The small molecule below binds the protein below.
Small molecule (SMILES): O=C(O)[C@@](O)(COP(=O)(O)O)[C@H](O)[C@H](O)COP(=O)(O)O

Sequence of chain 2.C:
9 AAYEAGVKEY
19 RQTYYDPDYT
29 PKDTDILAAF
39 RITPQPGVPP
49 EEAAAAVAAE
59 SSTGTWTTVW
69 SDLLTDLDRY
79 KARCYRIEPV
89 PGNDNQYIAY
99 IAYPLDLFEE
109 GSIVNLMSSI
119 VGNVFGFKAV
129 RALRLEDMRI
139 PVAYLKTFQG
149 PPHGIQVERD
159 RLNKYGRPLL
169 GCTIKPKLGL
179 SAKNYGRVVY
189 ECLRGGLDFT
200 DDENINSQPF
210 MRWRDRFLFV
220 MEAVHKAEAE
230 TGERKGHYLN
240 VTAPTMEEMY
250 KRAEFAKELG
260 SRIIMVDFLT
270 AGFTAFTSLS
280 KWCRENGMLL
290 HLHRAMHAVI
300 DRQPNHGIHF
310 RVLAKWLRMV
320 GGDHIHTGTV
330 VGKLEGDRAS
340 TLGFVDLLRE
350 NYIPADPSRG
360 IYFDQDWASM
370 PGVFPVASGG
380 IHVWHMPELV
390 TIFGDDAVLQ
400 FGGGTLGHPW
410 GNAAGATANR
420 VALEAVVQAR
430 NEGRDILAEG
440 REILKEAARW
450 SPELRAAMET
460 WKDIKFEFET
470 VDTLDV

Binding-site contacts:
Ligand atom O3 contacts residue KCX199 of chain 2.C at 2.6 Å (h-bond).
Ligand atom C contacts residue LYS173 of chain 2.C at 3.4 Å.
Ligand atom C3 contacts residue KCX199 of chain 2.C at 3.1 Å.
Ligand atom O7 contacts residue GLU58 of chain 1.C at 3.4 Å (salt-bridge).
Ligand atom C3 contacts residue MG1 of chain 2.L at 3.0 Å.
Ligand atom O2 contacts residue KCX199 of chain 2.C at 3.1 Å (h-bond).
Ligand atom C contacts residue MG1 of chain 2.L at 2.8 Å.
Ligand atom O6 contacts residue GLU202 of chain 2.C at 3.1 Å (salt-bridge).
Ligand atom O3P contacts residue TRP64 of chain 1.C at 3.2 Å.
Ligand atom O6 contacts residue LYS173 of chain 2.C at 3.3 Å (salt-bridge).
Ligand atom O6P contacts residue SER377 of chain 2.C at 3.3 Å (h-bond).
Ligand atom O3P contacts residue LYS332 of chain 2.C at 2.8 Å (salt-bridge).
Ligand atom O3 contacts residue GLU202 of chain 2.C at 2.9 Å (salt-bridge).
Ligand atom O7 contacts residue LYS332 of chain 2.C at 2.9 Å (salt-bridge).
Ligand atom O3 contacts residue MG1 of chain 2.L at 2.2 Å.
Ligand atom O6 contacts residue MG1 of chain 2.L at 2.1 Å.
Ligand atom O4P contacts residue ARG293 of chain 2.C at 3.0 Å (salt-bridge).
Ligand atom O2 contacts residue MG1 of chain 2.L at 2.3 Å.
Ligand atom O2 contacts residue ASP201 of chain 2.C at 3.4 Å (salt-bridge).
Ligand atom O5 contacts residue LEU333 of chain 2.C at 3.4 Å.
Ligand atom C contacts residue ASN121 of chain 1.C at 3.5 Å.
Ligand atom O6 contacts residue ASP201 of chain 2.C at 3.1 Å (salt-bridge).
Ligand atom O6P contacts residue HIS325 of chain 2.C at 2.8 Å (h-bond).
Ligand atom O3P contacts residue GLY379 of chain 2.C at 2.9 Å (h-bond).
Ligand atom O3 contacts residue HIS292 of chain 2.C at 2.9 Å (h-bond).
Ligand atom O4 contacts residue GLY378 of chain 2.C at 3.3 Å (h-bond).
Ligand atom O5P contacts residue ARG293 of chain 2.C at 2.9 Å (salt-bridge).
Ligand atom O3P contacts residue THR63 of chain 1.C at 3.4 Å (h-bond).
Ligand atom O1 contacts residue LYS173 of chain 2.C at 3.2 Å (salt-bridge).
Ligand atom C2 contacts residue MG1 of chain 2.L at 2.8 Å.
Ligand atom O1P contacts residue THR63 of chain 1.C at 2.7 Å (h-bond).
Ligand atom O2 contacts residue THR171 of chain 2.C at 2.8 Å (h-bond).
Ligand atom O4 contacts residue SER377 of chain 2.C at 2.9 Å (h-bond).
Ligand atom O1P contacts residue LYS173 of chain 2.C at 3.4 Å.
Ligand atom O6 contacts residue ASN121 of chain 1.C at 3.0 Å (h-bond).
Ligand atom O1P contacts residue GLY402 of chain 2.C at 2.7 Å (h-bond).
Ligand atom O2P contacts residue GLY401 of chain 2.C at 2.9 Å (h-bond).
Ligand atom O6 contacts residue LYS175 of chain 2.C at 2.8 Å (salt-bridge).
Ligand atom O2 contacts residue LYS173 of chain 2.C at 3.0 Å (salt-bridge).
Ligand atom O3P contacts residue GLY378 of chain 2.C at 3.4 Å.

Sequence of chain 1.C:
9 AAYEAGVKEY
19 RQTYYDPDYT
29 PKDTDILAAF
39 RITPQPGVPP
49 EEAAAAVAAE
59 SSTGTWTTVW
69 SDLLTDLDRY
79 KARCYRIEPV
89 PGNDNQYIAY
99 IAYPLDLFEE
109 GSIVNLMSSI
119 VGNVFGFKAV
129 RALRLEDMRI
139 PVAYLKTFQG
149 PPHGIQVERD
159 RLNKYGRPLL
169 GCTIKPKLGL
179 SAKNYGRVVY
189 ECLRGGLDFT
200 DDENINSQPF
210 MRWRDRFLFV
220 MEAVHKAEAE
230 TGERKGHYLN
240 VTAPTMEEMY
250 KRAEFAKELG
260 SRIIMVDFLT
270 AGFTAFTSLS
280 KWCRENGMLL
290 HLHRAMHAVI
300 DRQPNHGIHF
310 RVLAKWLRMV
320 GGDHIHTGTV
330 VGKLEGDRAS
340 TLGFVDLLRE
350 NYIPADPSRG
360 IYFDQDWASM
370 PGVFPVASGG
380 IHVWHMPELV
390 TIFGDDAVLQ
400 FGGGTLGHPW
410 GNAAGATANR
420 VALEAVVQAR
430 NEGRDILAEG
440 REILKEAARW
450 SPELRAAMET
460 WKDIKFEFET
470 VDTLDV